A protein and the small-molecule ligand that binds it are described below.
Small molecule (SMILES): CCC(=O)N1CCN(CCc2cnn(-c3nccc4c(=O)[nH]cnc34)c2)CC1

Sequence of chain 1.A:
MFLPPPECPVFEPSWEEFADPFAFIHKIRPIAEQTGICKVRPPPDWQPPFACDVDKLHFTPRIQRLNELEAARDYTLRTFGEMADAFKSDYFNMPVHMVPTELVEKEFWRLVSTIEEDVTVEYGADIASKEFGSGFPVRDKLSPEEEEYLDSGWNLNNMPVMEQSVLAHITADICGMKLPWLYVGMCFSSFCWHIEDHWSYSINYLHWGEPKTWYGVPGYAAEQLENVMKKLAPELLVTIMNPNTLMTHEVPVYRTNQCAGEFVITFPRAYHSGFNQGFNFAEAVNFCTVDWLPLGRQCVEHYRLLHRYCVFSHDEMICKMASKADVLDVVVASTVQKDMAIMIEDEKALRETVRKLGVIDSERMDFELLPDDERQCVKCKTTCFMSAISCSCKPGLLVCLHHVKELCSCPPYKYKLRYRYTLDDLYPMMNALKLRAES

Binding-site contacts:
Ligand atom C10 contacts residue ASP137 of chain 1.A at 3.5 Å.
Ligand atom C13 contacts residue CYS189 of chain 1.A at 3.6 Å (hydrophobic).
Ligand atom C15 contacts residue GLY190 of chain 1.A at 3.6 Å.
Ligand atom C5 contacts residue HIS296 of chain 1.A at 3.5 Å.
Ligand atom N contacts residue PHE205 of chain 1.A at 3.6 Å.
Ligand atom C4 contacts residue PHE205 of chain 1.A at 3.5 Å (hydrophobic).
Ligand atom O contacts residue LYS226 of chain 1.A at 2.8 Å (salt-bridge).
Ligand atom N2 contacts residue HIS208 of chain 1.A at 3.3 Å (h-bond).
Ligand atom C contacts residue PHE205 of chain 1.A at 3.3 Å (hydrophobic).
Ligand atom C7 contacts residue TYR197 of chain 1.A at 3.6 Å (hydrophobic).
Ligand atom C1 contacts residue TYR197 of chain 1.A at 3.3 Å (hydrophobic).
Ligand atom C21 contacts residue GLU210 of chain 1.A at 3.3 Å.
Ligand atom N contacts residue TYR197 of chain 1.A at 3.6 Å.
Ligand atom N3 contacts residue HIS208 of chain 1.A at 3.3 Å (h-bond).
Ligand atom N7 contacts residue MN1 of chain 1.D at 2.0 Å.
Ligand atom C5 contacts residue TRP228 of chain 1.A at 3.4 Å (hydrophobic).
Ligand atom C1 contacts residue TYR134 of chain 1.A at 3.7 Å (hydrophobic).
Ligand atom C11 contacts residue ASP137 of chain 1.A at 3.1 Å.
Ligand atom C3 contacts residue PHE205 of chain 1.A at 3.7 Å (hydrophobic).
Ligand atom N contacts residue TYR134 of chain 1.A at 2.7 Å (h-bond).
Ligand atom C5 contacts residue MN1 of chain 1.D at 3.2 Å.
Ligand atom N3 contacts residue MN1 of chain 1.D at 2.8 Å.
Ligand atom C21 contacts residue MN1 of chain 1.D at 3.1 Å.
Ligand atom N2 contacts residue MN1 of chain 1.D at 2.2 Å.
Ligand atom C21 contacts residue HIS208 of chain 1.A at 3.5 Å.
Ligand atom O3 contacts residue CYS189 of chain 1.A at 3.6 Å.
Ligand atom N7 contacts residue GLU210 of chain 1.A at 3.1 Å (salt-bridge).
Ligand atom C contacts residue TYR134 of chain 1.A at 3.4 Å (hydrophobic).
Ligand atom N4 contacts residue ASP137 of chain 1.A at 3.8 Å.
Ligand atom C6 contacts residue MN1 of chain 1.D at 2.9 Å.
Ligand atom C5 contacts residue PHE205 of chain 1.A at 3.7 Å (hydrophobic).
Ligand atom O contacts residue PHE205 of chain 1.A at 3.3 Å.
Ligand atom C15 contacts residue CYS189 of chain 1.A at 1.8 Å (hydrophobic).
Ligand atom C6 contacts residue HIS208 of chain 1.A at 3.6 Å.
Ligand atom N7 contacts residue HIS208 of chain 1.A at 2.8 Å (h-bond).
Ligand atom C14 contacts residue CYS189 of chain 1.A at 2.8 Å (hydrophobic).
Ligand atom N1 contacts residue TYR197 of chain 1.A at 3.6 Å.
Ligand atom C4 contacts residue TRP228 of chain 1.A at 3.4 Å (hydrophobic).
Ligand atom O contacts residue TYR134 of chain 1.A at 3.4 Å (h-bond).
Ligand atom N2 contacts residue HIS296 of chain 1.A at 3.4 Å (h-bond).